Binding-site contacts:
Ligand atom O7 contacts residue NAG1 of chain 1.U at 3.3 Å.
Ligand atom C8 contacts residue ASN371 of chain 1.B at 3.8 Å.
Ligand atom C8 contacts residue GLU400 of chain 1.B at 3.3 Å.
Ligand atom N2 contacts residue ASN371 of chain 1.B at 2.9 Å (h-bond).
Ligand atom N2 contacts residue SER398 of chain 1.B at 4.3 Å.
Ligand atom C5 contacts residue ASN371 of chain 1.B at 3.7 Å.
Ligand atom C8 contacts residue SER369 of chain 1.B at 3.8 Å.
Ligand atom C7 contacts residue NAG1 of chain 1.U at 4.3 Å.
Ligand atom C1 contacts residue ASN371 of chain 1.B at 1.4 Å.
Ligand atom C7 contacts residue ASN371 of chain 1.B at 3.4 Å.
Ligand atom O7 contacts residue GLU400 of chain 1.B at 3.9 Å.
Ligand atom C7 contacts residue SER398 of chain 1.B at 3.4 Å.
Ligand atom C2 contacts residue ASN371 of chain 1.B at 2.4 Å.
Ligand atom C8 contacts residue SER398 of chain 1.B at 3.3 Å.
Ligand atom C3 contacts residue ASN371 of chain 1.B at 3.7 Å.
Ligand atom O5 contacts residue ASN371 of chain 1.B at 2.4 Å (h-bond).
Ligand atom O3 contacts residue NAG1 of chain 1.U at 4.4 Å.
Ligand atom O7 contacts residue SER398 of chain 1.B at 2.8 Å (h-bond).
Ligand atom C8 contacts residue ILE399 of chain 1.B at 3.6 Å (hydrophobic).
Ligand atom O7 contacts residue ASN371 of chain 1.B at 3.7 Å.
Ligand atom C4 contacts residue ASN371 of chain 1.B at 4.1 Å.

A protein and the small-molecule ligand that binds it are described below.
Small molecule (SMILES): CC(=O)N[C@H]1[C@H](O[C@H]2[C@H](O)[C@@H](NC(C)=O)CO[C@@H]2CO)O[C@H](CO)[C@@H](O)[C@@H]1O

Sequence of chain 1.B:
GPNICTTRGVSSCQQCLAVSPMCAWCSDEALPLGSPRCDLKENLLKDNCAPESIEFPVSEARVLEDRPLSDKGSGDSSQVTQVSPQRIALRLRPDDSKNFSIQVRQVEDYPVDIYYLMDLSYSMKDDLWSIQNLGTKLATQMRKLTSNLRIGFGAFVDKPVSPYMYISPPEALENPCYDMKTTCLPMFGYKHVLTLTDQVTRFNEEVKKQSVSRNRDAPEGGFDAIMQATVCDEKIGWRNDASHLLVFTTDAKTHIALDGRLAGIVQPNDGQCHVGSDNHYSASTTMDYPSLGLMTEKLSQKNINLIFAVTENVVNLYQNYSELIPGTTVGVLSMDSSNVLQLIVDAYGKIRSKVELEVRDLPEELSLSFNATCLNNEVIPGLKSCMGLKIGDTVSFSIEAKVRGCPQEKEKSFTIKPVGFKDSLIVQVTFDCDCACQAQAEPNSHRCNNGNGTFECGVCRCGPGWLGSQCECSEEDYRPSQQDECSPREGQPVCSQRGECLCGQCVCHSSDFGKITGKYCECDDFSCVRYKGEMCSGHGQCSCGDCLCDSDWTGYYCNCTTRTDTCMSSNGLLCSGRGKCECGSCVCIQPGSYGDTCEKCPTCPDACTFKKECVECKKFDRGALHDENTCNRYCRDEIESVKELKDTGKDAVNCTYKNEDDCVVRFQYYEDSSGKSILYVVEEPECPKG